Sequence of chain 5.E:
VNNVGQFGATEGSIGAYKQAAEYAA

Sequence of chain 5.D:
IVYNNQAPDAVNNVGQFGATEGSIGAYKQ

Sequence of chain 5.A:
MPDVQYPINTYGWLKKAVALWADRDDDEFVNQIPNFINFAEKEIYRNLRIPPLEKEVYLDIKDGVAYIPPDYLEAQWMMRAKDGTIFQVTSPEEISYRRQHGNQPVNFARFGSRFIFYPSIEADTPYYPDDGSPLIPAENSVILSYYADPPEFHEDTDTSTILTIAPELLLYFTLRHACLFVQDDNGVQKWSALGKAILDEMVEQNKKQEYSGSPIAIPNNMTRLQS

Binding-site contacts:
Ligand atom O contacts residue ILE153 of chain 5.A at 4.1 Å.
Ligand atom C contacts residue ALA83 of chain 5.A at 3.5 Å (hydrophobic).
Ligand atom C contacts residue TYR60 of chain 5.A at 3.9 Å (hydrophobic).
Ligand atom CB contacts residue GLU58 of chain 5.A at 3.9 Å.
Ligand atom C contacts residue ALA27 of chain 5.D at 3.5 Å (hydrophobic).
Ligand atom C contacts residue ARG124 of chain 5.B at 3.0 Å.
Ligand atom C contacts residue ILE153 of chain 5.A at 4.0 Å (hydrophobic).
Ligand atom CB contacts residue TYR28 of chain 5.D at 3.8 Å (hydrophobic).
Ligand atom CB contacts residue TYR60 of chain 5.A at 3.2 Å (hydrophobic).
Ligand atom O contacts residue ALA27 of chain 5.D at 3.6 Å.
Ligand atom CE2 contacts residue TYR69 of chain 5.B at 3.5 Å (hydrophobic).
Ligand atom CA contacts residue ALA27 of chain 5.D at 4.0 Å (hydrophobic).
Ligand atom C contacts residue ALA83 of chain 5.A at 4.0 Å (hydrophobic).
Ligand atom CE contacts residue LEU145 of chain 5.A at 4.0 Å (hydrophobic).
Ligand atom CB contacts residue ALA83 of chain 5.A at 3.4 Å (hydrophobic).
Ligand atom N contacts residue ARG124 of chain 5.B at 4.0 Å.
Ligand atom CD2 contacts residue TYR69 of chain 5.B at 4.0 Å (hydrophobic).
Ligand atom CA contacts residue ARG124 of chain 5.B at 3.6 Å.
Ligand atom CE2 contacts residue SER123 of chain 5.B at 3.8 Å.
Ligand atom N contacts residue ALA83 of chain 5.A at 2.9 Å (h-bond).
Ligand atom N contacts residue TYR60 of chain 5.A at 2.9 Å (h-bond).
Ligand atom CA contacts residue TYR60 of chain 5.A at 3.7 Å (hydrophobic).
Ligand atom CB contacts residue ALA27 of chain 5.D at 3.3 Å (hydrophobic).
Ligand atom C contacts residue ARG124 of chain 5.B at 3.7 Å.
Ligand atom O contacts residue ARG124 of chain 5.B at 2.8 Å (salt-bridge).
Ligand atom CA contacts residue ARG124 of chain 5.B at 3.4 Å.
Ligand atom O contacts residue ARG124 of chain 5.B at 3.4 Å (salt-bridge).
Ligand atom CA contacts residue ALA83 of chain 5.A at 3.6 Å (hydrophobic).
Ligand atom N contacts residue ALA83 of chain 5.A at 2.8 Å (h-bond).
Ligand atom O contacts residue ALA83 of chain 5.A at 3.1 Å.
Ligand atom CG1 contacts residue ALA83 of chain 5.A at 3.6 Å (hydrophobic).
Ligand atom NZ contacts residue LEU145 of chain 5.A at 4.0 Å.
Ligand atom CA contacts residue TYR60 of chain 5.A at 3.9 Å (hydrophobic).
Ligand atom OH contacts residue GLN30 of chain 5.E at 3.4 Å.
Ligand atom CB contacts residue ARG124 of chain 5.B at 3.6 Å.
Ligand atom CA contacts residue ALA83 of chain 5.A at 3.5 Å (hydrophobic).
Ligand atom N contacts residue LYS84 of chain 5.A at 3.7 Å.
Ligand atom O contacts residue ILE153 of chain 5.A at 3.9 Å.
Ligand atom CB contacts residue SER24 of chain 5.D at 3.2 Å.
Ligand atom N contacts residue ARG124 of chain 5.B at 3.1 Å (salt-bridge).

A protein and the small-molecule ligand that binds it are described below.
Small molecule (SMILES): CC[C@H](C)[C@H](NC(=O)[C@@H](N)CO)C(=O)NCC(=O)N[C@@H](C)C(=O)N[C@@H](Cc1ccc(O)cc1)C(=O)N[C@@H](CCCCN)C(=O)N[C@@H](CCC(N)=O)C(=O)N[C@@H](C)C=O

Sequence of chain 5.B:
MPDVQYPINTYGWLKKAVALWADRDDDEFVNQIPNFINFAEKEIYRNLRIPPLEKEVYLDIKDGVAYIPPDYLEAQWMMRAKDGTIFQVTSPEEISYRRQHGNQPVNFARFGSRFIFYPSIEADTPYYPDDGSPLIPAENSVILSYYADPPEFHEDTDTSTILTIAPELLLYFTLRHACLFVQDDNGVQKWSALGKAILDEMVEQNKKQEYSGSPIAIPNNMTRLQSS